Sequence of chain 1.A:
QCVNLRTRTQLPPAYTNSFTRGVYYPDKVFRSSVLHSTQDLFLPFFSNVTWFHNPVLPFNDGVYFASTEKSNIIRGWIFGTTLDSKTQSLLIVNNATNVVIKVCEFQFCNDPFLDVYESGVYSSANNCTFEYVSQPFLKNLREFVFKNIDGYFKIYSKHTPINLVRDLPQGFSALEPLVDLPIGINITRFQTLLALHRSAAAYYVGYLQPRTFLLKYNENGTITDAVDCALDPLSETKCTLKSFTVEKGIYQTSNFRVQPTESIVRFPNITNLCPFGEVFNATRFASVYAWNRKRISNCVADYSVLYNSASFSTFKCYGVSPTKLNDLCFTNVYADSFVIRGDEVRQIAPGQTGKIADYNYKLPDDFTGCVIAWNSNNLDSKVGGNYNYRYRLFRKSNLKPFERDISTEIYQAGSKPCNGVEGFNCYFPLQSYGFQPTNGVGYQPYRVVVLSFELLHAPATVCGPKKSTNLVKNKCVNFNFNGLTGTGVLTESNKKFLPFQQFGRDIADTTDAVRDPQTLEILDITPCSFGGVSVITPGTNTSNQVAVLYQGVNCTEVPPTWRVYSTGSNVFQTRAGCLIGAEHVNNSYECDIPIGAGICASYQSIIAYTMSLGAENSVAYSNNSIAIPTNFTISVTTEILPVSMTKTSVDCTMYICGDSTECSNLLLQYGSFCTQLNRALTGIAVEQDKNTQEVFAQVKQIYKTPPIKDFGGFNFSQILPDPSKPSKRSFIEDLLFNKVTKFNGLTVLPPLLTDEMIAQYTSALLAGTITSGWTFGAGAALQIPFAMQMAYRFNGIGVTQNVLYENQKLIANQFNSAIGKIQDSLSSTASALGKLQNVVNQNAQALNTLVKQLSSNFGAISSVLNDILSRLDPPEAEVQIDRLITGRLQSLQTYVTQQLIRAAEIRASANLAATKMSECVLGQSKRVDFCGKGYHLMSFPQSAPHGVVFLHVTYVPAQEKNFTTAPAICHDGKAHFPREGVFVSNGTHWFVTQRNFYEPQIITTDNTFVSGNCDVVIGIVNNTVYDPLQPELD

Sequence of chain 1.B:
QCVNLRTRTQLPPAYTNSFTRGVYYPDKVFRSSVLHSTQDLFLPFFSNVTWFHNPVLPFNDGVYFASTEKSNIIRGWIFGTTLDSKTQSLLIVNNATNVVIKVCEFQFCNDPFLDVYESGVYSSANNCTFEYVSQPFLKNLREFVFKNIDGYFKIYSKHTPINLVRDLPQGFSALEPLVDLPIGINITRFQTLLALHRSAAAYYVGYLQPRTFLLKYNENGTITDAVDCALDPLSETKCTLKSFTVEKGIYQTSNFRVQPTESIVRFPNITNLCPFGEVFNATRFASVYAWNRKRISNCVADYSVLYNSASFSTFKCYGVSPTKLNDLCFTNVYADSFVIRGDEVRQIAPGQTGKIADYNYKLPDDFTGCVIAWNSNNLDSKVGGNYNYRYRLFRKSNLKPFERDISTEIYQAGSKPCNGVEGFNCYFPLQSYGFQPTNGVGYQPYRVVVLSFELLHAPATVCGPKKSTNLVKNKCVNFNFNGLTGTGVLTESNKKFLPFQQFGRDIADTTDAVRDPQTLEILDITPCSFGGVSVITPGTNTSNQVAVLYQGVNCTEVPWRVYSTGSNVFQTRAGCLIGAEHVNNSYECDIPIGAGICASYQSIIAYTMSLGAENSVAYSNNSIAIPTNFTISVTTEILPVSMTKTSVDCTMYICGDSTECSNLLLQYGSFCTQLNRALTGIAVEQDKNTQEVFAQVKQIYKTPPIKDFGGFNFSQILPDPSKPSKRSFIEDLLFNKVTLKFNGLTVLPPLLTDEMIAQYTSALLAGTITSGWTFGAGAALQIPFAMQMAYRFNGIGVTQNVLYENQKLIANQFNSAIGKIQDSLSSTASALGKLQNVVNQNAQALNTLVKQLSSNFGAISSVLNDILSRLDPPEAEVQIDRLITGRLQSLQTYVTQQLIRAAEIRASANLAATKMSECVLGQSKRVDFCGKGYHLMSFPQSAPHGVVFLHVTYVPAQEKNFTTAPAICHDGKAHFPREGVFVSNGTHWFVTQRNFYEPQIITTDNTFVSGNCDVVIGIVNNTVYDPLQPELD

The small molecule below binds the protein below.
Small molecule (SMILES): CC(=O)N[C@H]1[C@H](O[C@H]2[C@H](O)[C@@H](NC(C)=O)CO[C@@H]2CO)O[C@H](CO)[C@@H](O)[C@@H]1O

Binding-site contacts:
Ligand atom C8 contacts residue ASN278 of chain 1.A at 4.0 Å.
Ligand atom C5 contacts residue ASN280 of chain 1.A at 3.7 Å.
Ligand atom C1 contacts residue GLU279 of chain 1.A at 4.1 Å.
Ligand atom C7 contacts residue ASN280 of chain 1.A at 3.5 Å.
Ligand atom C1 contacts residue ASN280 of chain 1.A at 1.4 Å.
Ligand atom C3 contacts residue ASN280 of chain 1.A at 3.8 Å.
Ligand atom C4 contacts residue ASN280 of chain 1.A at 4.2 Å.
Ligand atom O7 contacts residue GLU279 of chain 1.A at 2.9 Å (salt-bridge).
Ligand atom C6 contacts residue LYS556 of chain 1.B at 3.6 Å.
Ligand atom O5 contacts residue ASN280 of chain 1.A at 2.4 Å (h-bond).
Ligand atom O6 contacts residue LYS556 of chain 1.B at 3.4 Å.
Ligand atom O7 contacts residue ASN280 of chain 1.A at 3.7 Å.
Ligand atom N2 contacts residue ASN280 of chain 1.A at 2.9 Å (h-bond).
Ligand atom C7 contacts residue GLU279 of chain 1.A at 4.1 Å.
Ligand atom C2 contacts residue ASN280 of chain 1.A at 2.5 Å.
Ligand atom O5 contacts residue LYS556 of chain 1.B at 4.3 Å.
Ligand atom C7 contacts residue ASN278 of chain 1.A at 4.4 Å.